Sequence of chain 1.A:
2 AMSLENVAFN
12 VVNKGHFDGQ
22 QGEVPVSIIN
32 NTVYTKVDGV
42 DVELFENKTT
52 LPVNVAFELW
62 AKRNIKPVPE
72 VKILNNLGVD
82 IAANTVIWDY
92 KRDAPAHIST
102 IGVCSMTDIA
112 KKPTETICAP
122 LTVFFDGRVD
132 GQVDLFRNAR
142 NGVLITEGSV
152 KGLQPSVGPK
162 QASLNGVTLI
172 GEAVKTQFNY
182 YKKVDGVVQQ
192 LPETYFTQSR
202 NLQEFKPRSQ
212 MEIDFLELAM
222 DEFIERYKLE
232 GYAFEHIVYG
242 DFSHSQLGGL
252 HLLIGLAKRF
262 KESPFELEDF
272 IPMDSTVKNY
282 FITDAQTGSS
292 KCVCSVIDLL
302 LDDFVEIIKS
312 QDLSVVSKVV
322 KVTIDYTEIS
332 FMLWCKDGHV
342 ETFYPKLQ

Sequence of chain 2.A:
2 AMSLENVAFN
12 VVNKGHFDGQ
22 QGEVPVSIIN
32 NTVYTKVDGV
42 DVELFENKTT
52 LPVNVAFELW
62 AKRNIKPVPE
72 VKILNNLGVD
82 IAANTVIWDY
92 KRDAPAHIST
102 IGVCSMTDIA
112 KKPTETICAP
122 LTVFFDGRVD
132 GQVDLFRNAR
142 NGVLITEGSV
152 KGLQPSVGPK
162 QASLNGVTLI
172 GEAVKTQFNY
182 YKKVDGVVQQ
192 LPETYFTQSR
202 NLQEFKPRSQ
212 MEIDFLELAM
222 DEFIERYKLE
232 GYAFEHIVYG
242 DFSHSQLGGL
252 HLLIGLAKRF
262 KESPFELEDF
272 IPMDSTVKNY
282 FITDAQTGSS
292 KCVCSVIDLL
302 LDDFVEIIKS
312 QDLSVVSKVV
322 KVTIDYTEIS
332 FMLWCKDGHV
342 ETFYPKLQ

Binding-site contacts:
Ligand atom C10 contacts residue GLU269 of chain 2.A at 3.8 Å.
Ligand atom O14 contacts residue LYS49 of chain 1.A at 3.9 Å.
Ligand atom O08 contacts residue TRP89 of chain 1.A at 3.0 Å (h-bond).
Ligand atom S11 contacts residue TYR91 of chain 1.A at 3.8 Å.
Ligand atom C16 contacts residue PHE46 of chain 1.A at 3.8 Å (hydrophobic).
Ligand atom C01 contacts residue TRP61 of chain 1.A at 3.9 Å (hydrophobic).
Ligand atom C10 contacts residue TYR91 of chain 1.A at 3.6 Å (hydrophobic).
Ligand atom O17 contacts residue GLU47 of chain 1.A at 2.8 Å (salt-bridge).
Ligand atom O14 contacts residue ASP94 of chain 1.A at 3.9 Å.
Ligand atom C03 contacts residue TRP61 of chain 1.A at 3.6 Å (hydrophobic).
Ligand atom C13 contacts residue GLU47 of chain 1.A at 3.4 Å.
Ligand atom S11 contacts residue GLU269 of chain 2.A at 3.6 Å.
Ligand atom C07 contacts residue TYR91 of chain 1.A at 3.7 Å (hydrophobic).
Ligand atom N15 contacts residue PHE46 of chain 1.A at 3.6 Å.
Ligand atom C09 contacts residue TYR91 of chain 1.A at 3.5 Å (hydrophobic).
Ligand atom C09 contacts residue TRP89 of chain 1.A at 3.7 Å (hydrophobic).
Ligand atom C01 contacts residue GLU269 of chain 2.A at 3.3 Å.
Ligand atom S11 contacts residue TRP61 of chain 1.A at 3.3 Å (h-bond).
Ligand atom C13 contacts residue PHE46 of chain 1.A at 3.6 Å (hydrophobic).
Ligand atom C01 contacts residue LEU45 of chain 1.A at 4.0 Å (hydrophobic).
Ligand atom C10 contacts residue TRP61 of chain 1.A at 4.1 Å (hydrophobic).
Ligand atom C07 contacts residue TRP89 of chain 1.A at 3.9 Å (hydrophobic).
Ligand atom O14 contacts residue PHE46 of chain 1.A at 3.7 Å.
Ligand atom O14 contacts residue GLU47 of chain 1.A at 3.2 Å (salt-bridge).
Ligand atom N15 contacts residue GLU47 of chain 1.A at 2.8 Å (salt-bridge).
Ligand atom C05 contacts residue TRP89 of chain 1.A at 3.7 Å (hydrophobic).
Ligand atom O08 contacts residue ASP94 of chain 1.A at 2.9 Å (salt-bridge).
Ligand atom O12 contacts residue TRP61 of chain 1.A at 2.7 Å (h-bond).
Ligand atom S11 contacts residue ARG64 of chain 1.A at 4.0 Å.
Ligand atom C06 contacts residue ASP94 of chain 1.A at 3.4 Å.
Ligand atom O12 contacts residue TRP89 of chain 1.A at 3.4 Å (h-bond).
Ligand atom N04 contacts residue TRP61 of chain 1.A at 3.8 Å.
Ligand atom N04 contacts residue PHE46 of chain 1.A at 4.1 Å.
Ligand atom C07 contacts residue ASP94 of chain 1.A at 3.5 Å.
Ligand atom C02 contacts residue TRP61 of chain 1.A at 4.1 Å (hydrophobic).
Ligand atom C09 contacts residue TRP61 of chain 1.A at 3.9 Å (hydrophobic).
Ligand atom C16 contacts residue GLU47 of chain 1.A at 3.4 Å.
Ligand atom C05 contacts residue TRP61 of chain 1.A at 3.7 Å (hydrophobic).
Ligand atom O08 contacts residue TYR91 of chain 1.A at 3.4 Å.
Ligand atom O17 contacts residue PHE46 of chain 1.A at 3.3 Å.

The protein below binds the small molecule below.
Small molecule (SMILES): Cc1cn([C@H]2C[C@H](O)[C@@H](CS)O2)c(=O)[nH]c1=O